Sequence of chain 1.A:
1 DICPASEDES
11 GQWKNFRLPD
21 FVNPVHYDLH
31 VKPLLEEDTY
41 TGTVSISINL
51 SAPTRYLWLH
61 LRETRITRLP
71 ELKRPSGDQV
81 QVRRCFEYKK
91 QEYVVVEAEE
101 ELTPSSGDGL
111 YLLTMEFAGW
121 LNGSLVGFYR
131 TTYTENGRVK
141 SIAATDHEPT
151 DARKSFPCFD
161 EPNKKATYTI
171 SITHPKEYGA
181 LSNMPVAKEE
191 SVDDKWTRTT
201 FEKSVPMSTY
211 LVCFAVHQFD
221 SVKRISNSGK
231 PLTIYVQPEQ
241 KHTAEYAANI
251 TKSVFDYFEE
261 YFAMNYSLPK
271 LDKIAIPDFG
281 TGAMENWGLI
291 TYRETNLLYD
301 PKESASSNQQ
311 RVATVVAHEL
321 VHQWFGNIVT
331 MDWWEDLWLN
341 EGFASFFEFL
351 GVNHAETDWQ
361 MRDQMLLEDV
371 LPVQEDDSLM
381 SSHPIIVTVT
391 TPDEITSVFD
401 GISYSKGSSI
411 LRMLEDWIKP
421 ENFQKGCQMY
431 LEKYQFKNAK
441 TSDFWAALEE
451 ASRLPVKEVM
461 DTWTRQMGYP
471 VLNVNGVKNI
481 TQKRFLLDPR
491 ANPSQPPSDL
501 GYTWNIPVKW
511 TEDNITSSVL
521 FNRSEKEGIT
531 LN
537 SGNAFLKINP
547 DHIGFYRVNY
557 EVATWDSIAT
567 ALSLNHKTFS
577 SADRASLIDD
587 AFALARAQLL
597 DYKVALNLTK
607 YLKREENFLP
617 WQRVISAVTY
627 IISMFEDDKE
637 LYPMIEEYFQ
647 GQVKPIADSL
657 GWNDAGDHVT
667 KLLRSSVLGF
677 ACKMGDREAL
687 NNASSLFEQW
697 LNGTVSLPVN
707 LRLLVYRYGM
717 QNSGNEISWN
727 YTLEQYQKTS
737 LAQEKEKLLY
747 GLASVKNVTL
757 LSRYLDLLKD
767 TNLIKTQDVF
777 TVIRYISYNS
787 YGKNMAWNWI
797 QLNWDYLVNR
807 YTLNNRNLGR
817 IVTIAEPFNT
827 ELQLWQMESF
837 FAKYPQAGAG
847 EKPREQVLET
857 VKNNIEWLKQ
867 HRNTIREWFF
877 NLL

The small molecule below binds the protein below.
Small molecule (SMILES): N[C@@H](CC(=O)O)C(=O)O

Binding-site contacts:
Ligand atom N contacts residue ZN1 of chain 1.I at 3.9 Å.
Ligand atom OXT contacts residue ZN1 of chain 1.I at 3.0 Å.
Ligand atom C contacts residue ALA283 of chain 1.A at 3.1 Å (hydrophobic).
Ligand atom N contacts residue MET284 of chain 1.A at 3.9 Å.
Ligand atom CB contacts residue TYR404 of chain 1.A at 3.8 Å (hydrophobic).
Ligand atom CB contacts residue THR281 of chain 1.A at 3.8 Å.
Ligand atom OD2 contacts residue CA1 of chain 1.H at 3.7 Å.
Ligand atom N contacts residue ALA283 of chain 1.A at 4.1 Å.
Ligand atom CG contacts residue ARG812 of chain 1.A at 3.4 Å.
Ligand atom CA contacts residue MET284 of chain 1.A at 4.3 Å (hydrophobic).
Ligand atom CG contacts residue CA1 of chain 1.H at 3.9 Å.
Ligand atom O contacts residue TYR404 of chain 1.A at 4.3 Å.
Ligand atom CA contacts residue TYR404 of chain 1.A at 3.9 Å (hydrophobic).
Ligand atom OD1 contacts residue CA1 of chain 1.H at 3.3 Å.
Ligand atom C contacts residue ZN1 of chain 1.I at 4.0 Å.
Ligand atom CB contacts residue GLU148 of chain 1.A at 4.3 Å.
Ligand atom CG contacts residue THR281 of chain 1.A at 3.4 Å.
Ligand atom N contacts residue GLU148 of chain 1.A at 2.7 Å (salt-bridge).
Ligand atom N contacts residue GLU285 of chain 1.A at 3.4 Å (salt-bridge).
Ligand atom OD1 contacts residue GLU148 of chain 1.A at 4.3 Å.
Ligand atom N contacts residue GLU341 of chain 1.A at 3.7 Å.
Ligand atom OXT contacts residue HIS318 of chain 1.A at 4.0 Å.
Ligand atom OD2 contacts residue THR281 of chain 1.A at 3.7 Å.
Ligand atom CG contacts residue GLU148 of chain 1.A at 4.2 Å.
Ligand atom OD1 contacts residue THR281 of chain 1.A at 2.8 Å (h-bond).
Ligand atom OD2 contacts residue ARG812 of chain 1.A at 2.7 Å (salt-bridge).
Ligand atom CB contacts residue ARG812 of chain 1.A at 3.6 Å.
Ligand atom CA contacts residue ALA283 of chain 1.A at 3.3 Å (hydrophobic).
Ligand atom OXT contacts residue GLU341 of chain 1.A at 4.0 Å.
Ligand atom OD1 contacts residue MET284 of chain 1.A at 4.0 Å.
Ligand atom N contacts residue TYR404 of chain 1.A at 3.9 Å.
Ligand atom CA contacts residue GLU148 of chain 1.A at 3.9 Å.
Ligand atom C contacts residue TYR404 of chain 1.A at 3.4 Å (hydrophobic).
Ligand atom OXT contacts residue ALA283 of chain 1.A at 4.0 Å.
Ligand atom OD2 contacts residue GLU148 of chain 1.A at 3.6 Å (salt-bridge).
Ligand atom O contacts residue ALA283 of chain 1.A at 2.7 Å (h-bond).
Ligand atom O contacts residue THR281 of chain 1.A at 4.2 Å.
Ligand atom O contacts residue GLY282 of chain 1.A at 4.1 Å.
Ligand atom OD1 contacts residue ALA283 of chain 1.A at 4.2 Å.
Ligand atom OXT contacts residue TYR404 of chain 1.A at 2.7 Å (h-bond).